Sequence of chain 1.A:
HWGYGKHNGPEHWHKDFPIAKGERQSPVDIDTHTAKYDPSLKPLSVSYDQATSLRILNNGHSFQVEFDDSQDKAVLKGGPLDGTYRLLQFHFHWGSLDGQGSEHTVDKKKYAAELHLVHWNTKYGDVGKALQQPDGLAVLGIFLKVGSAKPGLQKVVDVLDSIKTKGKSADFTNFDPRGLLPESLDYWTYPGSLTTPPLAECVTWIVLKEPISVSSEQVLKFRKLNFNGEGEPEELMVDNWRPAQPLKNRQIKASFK

Binding-site contacts:
Ligand atom O16 contacts residue GLN67 of chain 1.A at 3.3 Å (h-bond).
Ligand atom O21 contacts residue TRP5 of chain 1.A at 3.5 Å.
Ligand atom C23 contacts residue LEU91 of chain 1.A at 3.8 Å (hydrophobic).
Ligand atom O17 contacts residue ASN62 of chain 1.A at 2.9 Å (h-bond).
Ligand atom O8 contacts residue THR198 of chain 1.A at 2.9 Å (h-bond).
Ligand atom O9 contacts residue HIS94 of chain 1.A at 3.2 Å.
Ligand atom O16 contacts residue GLN92 of chain 1.A at 2.9 Å (h-bond).
Ligand atom N10 contacts residue HIS94 of chain 1.A at 3.4 Å (h-bond).
Ligand atom C3 contacts residue THR199 of chain 1.A at 3.6 Å.
Ligand atom F20 contacts residue LEU197 of chain 1.A at 3.5 Å.
Ligand atom O17 contacts residue GLN92 of chain 1.A at 3.6 Å (h-bond).
Ligand atom F12 contacts residue HIS96 of chain 1.A at 3.0 Å.
Ligand atom C4 contacts residue HIS94 of chain 1.A at 3.3 Å.
Ligand atom C3 contacts residue HIS94 of chain 1.A at 3.1 Å.
Ligand atom F12 contacts residue HIS94 of chain 1.A at 3.2 Å.
Ligand atom F12 contacts residue THR198 of chain 1.A at 3.5 Å.
Ligand atom N19 contacts residue GLN92 of chain 1.A at 3.7 Å.
Ligand atom N10 contacts residue HIS96 of chain 1.A at 3.4 Å (h-bond).
Ligand atom S7 contacts residue HIS94 of chain 1.A at 3.7 Å.
Ligand atom O17 contacts residue GLN67 of chain 1.A at 3.4 Å (h-bond).
Ligand atom O21 contacts residue HIS64 of chain 1.A at 3.6 Å.
Ligand atom O8 contacts residue LEU197 of chain 1.A at 3.1 Å.
Ligand atom N10 contacts residue HIS119 of chain 1.A at 3.1 Å (h-bond).
Ligand atom F13 contacts residue THR199 of chain 1.A at 3.6 Å.
Ligand atom O9 contacts residue ZN1 of chain 1.B at 3.3 Å.
Ligand atom C18 contacts residue THR199 of chain 1.A at 3.8 Å.
Ligand atom C3 contacts residue ZN1 of chain 1.B at 3.4 Å.
Ligand atom F12 contacts residue ZN1 of chain 1.B at 2.8 Å.
Ligand atom S11 contacts residue GLN92 of chain 1.A at 3.7 Å.
Ligand atom F12 contacts residue THR199 of chain 1.A at 3.2 Å.
Ligand atom F20 contacts residue VAL121 of chain 1.A at 3.6 Å.
Ligand atom S7 contacts residue ZN1 of chain 1.B at 3.0 Å.
Ligand atom C2 contacts residue THR199 of chain 1.A at 3.7 Å.
Ligand atom C2 contacts residue HIS94 of chain 1.A at 3.6 Å.
Ligand atom C4 contacts residue ZN1 of chain 1.B at 3.5 Å.
Ligand atom O9 contacts residue VAL121 of chain 1.A at 3.6 Å.
Ligand atom C15 contacts residue ASN62 of chain 1.A at 3.7 Å.
Ligand atom N10 contacts residue THR198 of chain 1.A at 2.8 Å (h-bond).
Ligand atom N10 contacts residue ZN1 of chain 1.B at 1.9 Å.
Ligand atom C5 contacts residue HIS94 of chain 1.A at 3.5 Å.

The small molecule below binds the protein below.
Small molecule (SMILES): NS(=O)(=O)c1c(F)c(F)c(S(=O)(=O)CCO)c(NC2CCCCCCC2)c1F